The protein below binds the small molecule below.
Small molecule (SMILES): O=C(O)/C=C/c1c(F)c(F)c(F)c(F)c1F

Sequence of chain 1.A:
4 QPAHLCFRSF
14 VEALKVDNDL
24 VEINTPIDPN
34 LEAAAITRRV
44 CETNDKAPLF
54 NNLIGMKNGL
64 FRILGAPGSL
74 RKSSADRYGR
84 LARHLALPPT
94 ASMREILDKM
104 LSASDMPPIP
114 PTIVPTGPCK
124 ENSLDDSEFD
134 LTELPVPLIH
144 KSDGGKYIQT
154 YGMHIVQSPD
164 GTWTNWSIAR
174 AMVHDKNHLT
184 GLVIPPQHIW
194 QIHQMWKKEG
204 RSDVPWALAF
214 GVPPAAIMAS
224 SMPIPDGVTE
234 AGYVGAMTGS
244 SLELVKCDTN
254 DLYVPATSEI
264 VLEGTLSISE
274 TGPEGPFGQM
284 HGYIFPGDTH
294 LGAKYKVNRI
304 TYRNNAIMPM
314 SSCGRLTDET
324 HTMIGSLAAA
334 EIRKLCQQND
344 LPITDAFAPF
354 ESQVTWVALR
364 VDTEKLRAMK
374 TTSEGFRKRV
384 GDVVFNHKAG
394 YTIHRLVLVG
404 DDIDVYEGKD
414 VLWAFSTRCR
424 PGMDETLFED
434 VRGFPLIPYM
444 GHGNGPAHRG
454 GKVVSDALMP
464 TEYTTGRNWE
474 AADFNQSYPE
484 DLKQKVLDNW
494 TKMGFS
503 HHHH

Binding-site contacts:
Ligand atom OXT contacts residue GLN282 of chain 1.A at 3.7 Å.
Ligand atom FE1 contacts residue ILE187 of chain 1.A at 3.3 Å.
Ligand atom CE2 contacts residue 4LU1 of chain 1.B at 3.4 Å.
Ligand atom CZ contacts residue GLN190 of chain 1.A at 3.2 Å.
Ligand atom FE1 contacts residue 4LU1 of chain 1.B at 3.2 Å.
Ligand atom CD2 contacts residue 4LU1 of chain 1.B at 3.4 Å.
Ligand atom OXT contacts residue MET283 of chain 1.A at 3.4 Å (h-bond).
Ligand atom FZ contacts residue GLN190 of chain 1.A at 2.8 Å.
Ligand atom FD1 contacts residue ILE187 of chain 1.A at 3.2 Å.
Ligand atom C contacts residue 4LU1 of chain 1.B at 3.4 Å.
Ligand atom FZ contacts residue TYR394 of chain 1.A at 3.1 Å.
Ligand atom CZ contacts residue TYR394 of chain 1.A at 3.7 Å (hydrophobic).
Ligand atom FD2 contacts residue ILE327 of chain 1.A at 3.2 Å.
Ligand atom CA contacts residue 4LU1 of chain 1.B at 3.3 Å.
Ligand atom FZ contacts residue THR395 of chain 1.A at 3.5 Å.
Ligand atom CD1 contacts residue 4LU1 of chain 1.B at 2.9 Å.
Ligand atom FE2 contacts residue ILE327 of chain 1.A at 3.3 Å.
Ligand atom FD1 contacts residue LEU185 of chain 1.A at 3.7 Å.
Ligand atom C contacts residue LEU439 of chain 1.A at 3.5 Å (hydrophobic).
Ligand atom CE2 contacts residue PHE437 of chain 1.A at 3.6 Å (hydrophobic).
Ligand atom O contacts residue ARG173 of chain 1.A at 3.0 Å (salt-bridge).
Ligand atom FD2 contacts residue 4LU1 of chain 1.B at 3.5 Å.
Ligand atom CD2 contacts residue PHE437 of chain 1.A at 3.6 Å (hydrophobic).
Ligand atom CA contacts residue LEU439 of chain 1.A at 3.0 Å (hydrophobic).
Ligand atom FD1 contacts residue 4LU1 of chain 1.B at 3.1 Å.
Ligand atom CE1 contacts residue PHE437 of chain 1.A at 3.6 Å (hydrophobic).
Ligand atom CB contacts residue 4LU1 of chain 1.B at 3.4 Å.
Ligand atom FZ contacts residue 4LU1 of chain 1.B at 3.5 Å.
Ligand atom FD2 contacts residue MET283 of chain 1.A at 3.4 Å.
Ligand atom CE1 contacts residue GLN190 of chain 1.A at 3.5 Å.
Ligand atom O contacts residue 4LU1 of chain 1.B at 3.6 Å.
Ligand atom FD1 contacts residue LEU439 of chain 1.A at 3.7 Å.
Ligand atom CG contacts residue 4LU1 of chain 1.B at 3.4 Å.
Ligand atom FE2 contacts residue 4LU1 of chain 1.B at 3.3 Å.
Ligand atom FE1 contacts residue TYR394 of chain 1.A at 3.2 Å.
Ligand atom CZ contacts residue 4LU1 of chain 1.B at 3.4 Å.
Ligand atom FE2 contacts residue THR395 of chain 1.A at 3.3 Å.
Ligand atom FE1 contacts residue GLN190 of chain 1.A at 3.4 Å.
Ligand atom CE1 contacts residue 4LU1 of chain 1.B at 3.1 Å.
Ligand atom CB contacts residue LEU439 of chain 1.A at 3.4 Å (hydrophobic).